Binding-site contacts:
Ligand atom O2 contacts residue ASN107 of chain 1.L at 3.0 Å (h-bond).
Ligand atom O2 contacts residue GLY37 of chain 1.L at 4.1 Å.
Ligand atom O3 contacts residue ASN107 of chain 1.L at 2.7 Å (h-bond).
Ligand atom O2 contacts residue TYR36 of chain 1.L at 4.0 Å.
Ligand atom C2 contacts residue CA1 of chain 1.OB at 3.8 Å.
Ligand atom C3 contacts residue TYR36 of chain 1.L at 3.7 Å (hydrophobic).
Ligand atom O4 contacts residue ASP100 of chain 1.L at 2.5 Å (salt-bridge).
Ligand atom O3 contacts residue TYR36 of chain 1.L at 3.3 Å (h-bond).
Ligand atom C2 contacts residue TYR36 of chain 1.L at 3.4 Å (hydrophobic).
Ligand atom C3 contacts residue THR104 of chain 1.L at 4.0 Å.
Ligand atom O5 contacts residue HIS50 of chain 1.L at 3.3 Å (h-bond).
Ligand atom C6 contacts residue ASP100 of chain 1.L at 3.3 Å.
Ligand atom O2 contacts residue GLN53 of chain 1.L at 2.6 Å (h-bond).
Ligand atom O3 contacts residue THR104 of chain 1.L at 3.3 Å (h-bond).
Ligand atom O2 contacts residue HIS50 of chain 1.L at 3.0 Å.
Ligand atom O4 contacts residue THR104 of chain 1.L at 3.4 Å (h-bond).
Ligand atom C5 contacts residue GLN53 of chain 1.L at 4.0 Å.
Ligand atom O6 contacts residue PRO51 of chain 1.L at 3.1 Å.
Ligand atom C4 contacts residue THR104 of chain 1.L at 3.4 Å.
Ligand atom C4 contacts residue TYR36 of chain 1.L at 3.9 Å (hydrophobic).
Ligand atom C5 contacts residue GLN53 of chain 1.L at 3.7 Å.
Ligand atom O6 contacts residue GLN53 of chain 1.L at 2.8 Å (h-bond).
Ligand atom C2 contacts residue GLN53 of chain 1.L at 3.5 Å.
Ligand atom O5 contacts residue TYR36 of chain 1.L at 3.6 Å.
Ligand atom O4 contacts residue CA1 of chain 1.OB at 2.3 Å.
Ligand atom C6 contacts residue VAL101 of chain 1.L at 3.8 Å (hydrophobic).
Ligand atom C6 contacts residue GLN53 of chain 1.L at 3.8 Å.
Ligand atom O4 contacts residue GLN53 of chain 1.L at 3.2 Å (h-bond).
Ligand atom C2 contacts residue ASN107 of chain 1.L at 3.8 Å.
Ligand atom C3 contacts residue ASN107 of chain 1.L at 4.0 Å.
Ligand atom C6 contacts residue HIS50 of chain 1.L at 3.9 Å.
Ligand atom O3 contacts residue CA1 of chain 1.OB at 2.4 Å.
Ligand atom O6 contacts residue HIS50 of chain 1.L at 2.9 Å (h-bond).
Ligand atom C3 contacts residue CA1 of chain 1.OB at 3.2 Å.
Ligand atom C5 contacts residue ASP100 of chain 1.L at 3.9 Å.
Ligand atom C4 contacts residue CA1 of chain 1.OB at 3.1 Å.
Ligand atom O4 contacts residue TYR36 of chain 1.L at 2.9 Å (h-bond).
Ligand atom C4 contacts residue GLN53 of chain 1.L at 4.0 Å.
Ligand atom C1 contacts residue TYR36 of chain 1.L at 4.0 Å (hydrophobic).
Ligand atom C4 contacts residue ASP100 of chain 1.L at 3.3 Å.

Sequence of chain 1.L:
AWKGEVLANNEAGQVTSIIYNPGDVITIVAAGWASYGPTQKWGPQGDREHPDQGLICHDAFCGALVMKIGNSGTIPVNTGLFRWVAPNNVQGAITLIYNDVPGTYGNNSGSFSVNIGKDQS

A small-molecule ligand and the protein it binds are described below.
Small molecule (SMILES): OC[C@H]1O[C@H](O[C@H]2[C@@H](O)[C@@H](CO)O[C@@H](O[C@H]3[C@H](O)[C@@H](O)[C@H](O)O[C@@H]3CO)[C@@H]2O)[C@H](O)[C@@H](O)[C@H]1O